Binding-site contacts:
Ligand atom C2 contacts residue CYS145 of chain 1.A at 3.6 Å (hydrophobic).
Ligand atom C1 contacts residue CYS145 of chain 1.A at 2.8 Å (hydrophobic).
Ligand atom N contacts residue GLY143 of chain 1.A at 4.3 Å.
Ligand atom C10 contacts residue SER46 of chain 1.A at 4.2 Å.
Ligand atom C2 contacts residue ASN142 of chain 1.A at 4.4 Å.
Ligand atom C1 contacts residue ASN142 of chain 1.A at 4.4 Å.
Ligand atom O1 contacts residue ASN142 of chain 1.A at 3.0 Å (h-bond).
Ligand atom C1 contacts residue HIS41 of chain 1.A at 4.5 Å.
Ligand atom O contacts residue SER144 of chain 1.A at 3.2 Å (h-bond).
Ligand atom N contacts residue CYS145 of chain 1.A at 3.4 Å (h-bond).
Ligand atom C2 contacts residue HIS41 of chain 1.A at 3.6 Å.
Ligand atom O contacts residue GLY143 of chain 1.A at 2.7 Å (h-bond).
Ligand atom C5 contacts residue ASN142 of chain 1.A at 3.8 Å.
Ligand atom C1 contacts residue SER144 of chain 1.A at 4.2 Å.
Ligand atom C5 contacts residue THR25 of chain 1.A at 4.3 Å.
Ligand atom C8 contacts residue MET49 of chain 1.A at 3.3 Å (hydrophobic).
Ligand atom O contacts residue LEU27 of chain 1.A at 4.0 Å.
Ligand atom C9 contacts residue THR45 of chain 1.A at 4.1 Å.
Ligand atom N contacts residue ASN142 of chain 1.A at 4.3 Å.
Ligand atom C1 contacts residue GLY143 of chain 1.A at 3.6 Å.
Ligand atom O contacts residue ASN142 of chain 1.A at 3.8 Å.
Ligand atom C9 contacts residue MET49 of chain 1.A at 4.3 Å (hydrophobic).
Ligand atom C contacts residue GLY143 of chain 1.A at 4.4 Å.
Ligand atom N contacts residue HIS41 of chain 1.A at 4.0 Å.
Ligand atom C6 contacts residue THR26 of chain 1.A at 4.2 Å.
Ligand atom C6 contacts residue THR25 of chain 1.A at 4.1 Å.
Ligand atom O contacts residue LEU141 of chain 1.A at 4.5 Å.
Ligand atom C contacts residue CYS145 of chain 1.A at 1.8 Å (hydrophobic).
Ligand atom C contacts residue SER144 of chain 1.A at 4.4 Å.
Ligand atom C3 contacts residue ASN142 of chain 1.A at 3.5 Å.
Ligand atom C9 contacts residue CYS44 of chain 1.A at 4.1 Å (hydrophobic).
Ligand atom O contacts residue CYS145 of chain 1.A at 3.1 Å (h-bond).
Ligand atom C9 contacts residue THR25 of chain 1.A at 4.0 Å.
Ligand atom C7 contacts residue ASN142 of chain 1.A at 3.8 Å.
Ligand atom C6 contacts residue GLY143 of chain 1.A at 4.3 Å.
Ligand atom C10 contacts residue THR45 of chain 1.A at 3.8 Å.
Ligand atom C4 contacts residue ASN142 of chain 1.A at 3.8 Å.
Ligand atom N1 contacts residue MET49 of chain 1.A at 4.2 Å.
Ligand atom C contacts residue LEU141 of chain 1.A at 4.5 Å (hydrophobic).

Sequence of chain 1.A:
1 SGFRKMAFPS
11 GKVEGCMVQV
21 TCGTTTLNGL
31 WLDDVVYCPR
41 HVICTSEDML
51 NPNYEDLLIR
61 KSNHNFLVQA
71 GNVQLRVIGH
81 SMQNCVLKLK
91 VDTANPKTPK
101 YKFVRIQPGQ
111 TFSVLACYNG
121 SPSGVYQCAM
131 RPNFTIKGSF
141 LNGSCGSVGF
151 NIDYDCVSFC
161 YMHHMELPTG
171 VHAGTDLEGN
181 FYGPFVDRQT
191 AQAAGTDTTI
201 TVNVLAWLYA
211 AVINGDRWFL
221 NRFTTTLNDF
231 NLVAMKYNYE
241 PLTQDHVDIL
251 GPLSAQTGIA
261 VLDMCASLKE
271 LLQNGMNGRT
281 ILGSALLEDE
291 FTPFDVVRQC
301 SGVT

The small molecule below binds the protein below.
Small molecule (SMILES): CC(=O)N1CCC(C(=O)N2CCCCC2)CC1